Sequence of chain 1.D:
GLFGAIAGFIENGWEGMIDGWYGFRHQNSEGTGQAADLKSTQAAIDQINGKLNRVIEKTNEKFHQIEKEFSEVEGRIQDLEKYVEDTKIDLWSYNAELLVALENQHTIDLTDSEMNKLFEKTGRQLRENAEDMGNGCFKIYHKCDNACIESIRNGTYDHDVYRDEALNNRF

Binding-site contacts:
Ligand atom C3 contacts residue ASN279 of chain 1.C at 3.7 Å.
Ligand atom O5 contacts residue ASN292 of chain 1.C at 3.9 Å.
Ligand atom C2 contacts residue ASN279 of chain 1.C at 2.4 Å.
Ligand atom C4 contacts residue ASN279 of chain 1.C at 4.2 Å.
Ligand atom C8 contacts residue SER39 of chain 1.C at 3.6 Å.
Ligand atom C6 contacts residue ASN292 of chain 1.C at 4.3 Å.
Ligand atom O5 contacts residue ASN279 of chain 1.C at 2.4 Å (h-bond).
Ligand atom C7 contacts residue ASN279 of chain 1.C at 3.1 Å.
Ligand atom C8 contacts residue ASN279 of chain 1.C at 4.4 Å.
Ligand atom C1 contacts residue ASN279 of chain 1.C at 1.4 Å.
Ligand atom C3 contacts residue VAL291 of chain 1.C at 4.4 Å (hydrophobic).
Ligand atom C8 contacts residue VAL291 of chain 1.C at 4.3 Å (hydrophobic).
Ligand atom N2 contacts residue VAL291 of chain 1.C at 3.7 Å.
Ligand atom C1 contacts residue VAL291 of chain 1.C at 3.7 Å (hydrophobic).
Ligand atom C5 contacts residue ASN279 of chain 1.C at 3.6 Å.
Ligand atom C8 contacts residue GLU69 of chain 1.D at 3.5 Å.
Ligand atom O7 contacts residue ASN279 of chain 1.C at 2.9 Å (h-bond).
Ligand atom C1 contacts residue ASN292 of chain 1.C at 4.1 Å.
Ligand atom C2 contacts residue VAL291 of chain 1.C at 4.1 Å (hydrophobic).
Ligand atom C7 contacts residue VAL291 of chain 1.C at 4.5 Å (hydrophobic).
Ligand atom C5 contacts residue ASN292 of chain 1.C at 4.0 Å.
Ligand atom N2 contacts residue ASN279 of chain 1.C at 2.9 Å (h-bond).

This small molecule binds to this protein.
Small molecule (SMILES): CC(=O)N[C@H]1[C@H](O[C@H]2[C@H](O)[C@@H](NC(C)=O)CO[C@@H]2CO)O[C@H](CO)[C@@H](O)[C@@H]1O

Sequence of chain 1.C:
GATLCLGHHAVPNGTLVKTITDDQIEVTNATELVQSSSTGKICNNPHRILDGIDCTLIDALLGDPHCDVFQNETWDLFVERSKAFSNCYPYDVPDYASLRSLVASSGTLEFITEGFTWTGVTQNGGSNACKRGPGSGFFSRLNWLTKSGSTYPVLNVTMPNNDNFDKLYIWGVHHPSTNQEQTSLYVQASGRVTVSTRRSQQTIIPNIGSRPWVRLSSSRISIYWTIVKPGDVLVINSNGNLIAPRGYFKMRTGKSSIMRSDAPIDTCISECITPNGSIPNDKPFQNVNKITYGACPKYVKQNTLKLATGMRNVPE